Binding-site contacts:
Ligand atom C5 contacts residue CYS262 of chain 1.D at 4.5 Å (hydrophobic).
Ligand atom C4 contacts residue ASN259 of chain 1.D at 4.2 Å.
Ligand atom C1 contacts residue CYS271 of chain 1.D at 4.1 Å (hydrophobic).
Ligand atom C2 contacts residue ASN259 of chain 1.D at 2.3 Å.
Ligand atom O5 contacts residue MET268 of chain 1.D at 3.5 Å (h-bond).
Ligand atom C3 contacts residue ASN259 of chain 1.D at 3.7 Å.
Ligand atom O4 contacts residue MET268 of chain 1.D at 3.8 Å.
Ligand atom C6 contacts residue GLY270 of chain 1.D at 4.1 Å.
Ligand atom C4 contacts residue MET268 of chain 1.D at 4.3 Å (hydrophobic).
Ligand atom C6 contacts residue CYS262 of chain 1.D at 4.1 Å (hydrophobic).
Ligand atom C6 contacts residue ASN259 of chain 1.D at 3.4 Å.
Ligand atom C6 contacts residue CYS271 of chain 1.D at 3.7 Å (hydrophobic).
Ligand atom O7 contacts residue ASN259 of chain 1.D at 4.4 Å.
Ligand atom C8 contacts residue ASN259 of chain 1.D at 3.4 Å.
Ligand atom C7 contacts residue ASN259 of chain 1.D at 3.5 Å.
Ligand atom O5 contacts residue CYS262 of chain 1.D at 3.6 Å.
Ligand atom C5 contacts residue CYS271 of chain 1.D at 3.6 Å (hydrophobic).
Ligand atom N2 contacts residue ASN259 of chain 1.D at 2.9 Å (h-bond).
Ligand atom C7 contacts residue THR261 of chain 1.D at 4.4 Å.
Ligand atom O6 contacts residue GLY270 of chain 1.D at 4.0 Å.
Ligand atom C1 contacts residue ASN259 of chain 1.D at 1.4 Å.
Ligand atom C5 contacts residue MET268 of chain 1.D at 3.6 Å (hydrophobic).
Ligand atom C1 contacts residue CYS262 of chain 1.D at 4.0 Å (hydrophobic).
Ligand atom O5 contacts residue ASN259 of chain 1.D at 2.4 Å (h-bond).
Ligand atom C1 contacts residue THR261 of chain 1.D at 4.4 Å.
Ligand atom O6 contacts residue CYS262 of chain 1.D at 2.9 Å (h-bond).
Ligand atom O5 contacts residue CYS271 of chain 1.D at 3.1 Å (h-bond).
Ligand atom C8 contacts residue THR261 of chain 1.D at 3.2 Å.
Ligand atom O6 contacts residue ASN259 of chain 1.D at 2.7 Å (h-bond).
Ligand atom O6 contacts residue GLN256 of chain 1.D at 4.4 Å.
Ligand atom O6 contacts residue CYS271 of chain 1.D at 3.1 Å (h-bond).
Ligand atom C5 contacts residue ASN259 of chain 1.D at 3.4 Å.

Sequence of chain 1.D:
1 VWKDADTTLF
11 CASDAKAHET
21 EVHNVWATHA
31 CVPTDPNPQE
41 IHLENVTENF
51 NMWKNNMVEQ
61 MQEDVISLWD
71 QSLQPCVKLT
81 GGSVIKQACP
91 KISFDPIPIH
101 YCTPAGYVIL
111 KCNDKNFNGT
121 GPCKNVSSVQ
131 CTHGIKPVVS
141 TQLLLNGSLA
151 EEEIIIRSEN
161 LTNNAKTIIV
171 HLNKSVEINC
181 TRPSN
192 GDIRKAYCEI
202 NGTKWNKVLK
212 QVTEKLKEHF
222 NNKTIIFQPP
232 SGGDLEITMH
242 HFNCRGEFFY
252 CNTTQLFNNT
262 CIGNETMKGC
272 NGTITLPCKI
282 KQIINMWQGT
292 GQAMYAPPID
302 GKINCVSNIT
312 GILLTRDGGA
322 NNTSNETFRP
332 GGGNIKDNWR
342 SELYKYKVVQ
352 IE

The protein below binds the small molecule below.
Small molecule (SMILES): CC(=O)N[C@@H]1[C@@H](O)[C@H](O)[C@@H](CO)O[C@H]1O